A protein and the small-molecule ligand that binds it are described below.
Small molecule (SMILES): Cc1nnc(N2CCCCC2)s1

Sequence of chain 1.A:
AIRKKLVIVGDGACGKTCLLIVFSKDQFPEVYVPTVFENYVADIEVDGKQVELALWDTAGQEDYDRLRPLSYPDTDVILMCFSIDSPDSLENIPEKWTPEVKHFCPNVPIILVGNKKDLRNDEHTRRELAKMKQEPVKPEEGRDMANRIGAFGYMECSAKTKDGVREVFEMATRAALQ

Binding-site contacts:
Ligand atom C3 contacts residue LEU193 of chain 1.B at 4.2 Å (hydrophobic).
Ligand atom C6 contacts residue ARG197 of chain 1.B at 4.0 Å.
Ligand atom C5 contacts residue ARG197 of chain 1.B at 4.2 Å.
Ligand atom N2 contacts residue ARG197 of chain 1.B at 4.0 Å.
Ligand atom C7 contacts residue GLN200 of chain 1.B at 3.6 Å.
Ligand atom N contacts residue ARG197 of chain 1.B at 3.5 Å (salt-bridge).
Ligand atom C contacts residue PRO37 of chain 1.A at 3.7 Å (hydrophobic).
Ligand atom C contacts residue ARG197 of chain 1.B at 3.7 Å.
Ligand atom C4 contacts residue LEU193 of chain 1.B at 3.2 Å (hydrophobic).
Ligand atom C1 contacts residue VAL36 of chain 1.A at 4.5 Å (hydrophobic).
Ligand atom C3 contacts residue THR38 of chain 1.A at 4.1 Å.
Ligand atom C5 contacts residue LEU193 of chain 1.B at 4.2 Å (hydrophobic).
Ligand atom C4 contacts residue ARG197 of chain 1.B at 4.2 Å.
Ligand atom C contacts residue VAL36 of chain 1.A at 3.4 Å (hydrophobic).
Ligand atom N1 contacts residue ARG197 of chain 1.B at 3.5 Å (salt-bridge).
Ligand atom C6 contacts residue SER196 of chain 1.B at 3.7 Å.
Ligand atom C4 contacts residue SER196 of chain 1.B at 4.1 Å.
Ligand atom S contacts residue ARG197 of chain 1.B at 4.1 Å.
Ligand atom C5 contacts residue SER196 of chain 1.B at 3.3 Å.
Ligand atom S contacts residue THR38 of chain 1.A at 4.1 Å.
Ligand atom C6 contacts residue GLN200 of chain 1.B at 3.6 Å.
Ligand atom C7 contacts residue ARG197 of chain 1.B at 4.4 Å.
Ligand atom C4 contacts residue THR38 of chain 1.A at 4.4 Å.
Ligand atom C2 contacts residue ARG197 of chain 1.B at 3.6 Å.
Ligand atom C1 contacts residue ARG197 of chain 1.B at 3.5 Å.
Ligand atom N1 contacts residue GLN200 of chain 1.B at 4.5 Å.

Sequence of chain 1.B:
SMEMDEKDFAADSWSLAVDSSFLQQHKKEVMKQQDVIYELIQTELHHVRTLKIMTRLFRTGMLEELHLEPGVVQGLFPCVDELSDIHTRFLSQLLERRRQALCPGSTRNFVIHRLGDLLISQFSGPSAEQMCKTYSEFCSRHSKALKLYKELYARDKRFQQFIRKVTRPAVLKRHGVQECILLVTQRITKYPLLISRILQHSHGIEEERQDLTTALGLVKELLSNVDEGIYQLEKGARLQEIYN